Binding-site contacts:
Ligand atom C1 contacts residue ASN328 of chain 1.A at 1.4 Å.
Ligand atom N2 contacts residue ASN328 of chain 1.A at 3.0 Å (h-bond).
Ligand atom O5 contacts residue ASN328 of chain 1.A at 2.4 Å (h-bond).
Ligand atom C2 contacts residue ASN328 of chain 1.A at 2.5 Å.
Ligand atom C5 contacts residue ASN328 of chain 1.A at 3.7 Å.
Ligand atom C3 contacts residue ASN328 of chain 1.A at 3.8 Å.
Ligand atom C7 contacts residue ASN328 of chain 1.A at 4.0 Å.
Ligand atom O7 contacts residue ASN328 of chain 1.A at 4.5 Å.
Ligand atom C4 contacts residue ASN328 of chain 1.A at 4.3 Å.

Sequence of chain 1.A:
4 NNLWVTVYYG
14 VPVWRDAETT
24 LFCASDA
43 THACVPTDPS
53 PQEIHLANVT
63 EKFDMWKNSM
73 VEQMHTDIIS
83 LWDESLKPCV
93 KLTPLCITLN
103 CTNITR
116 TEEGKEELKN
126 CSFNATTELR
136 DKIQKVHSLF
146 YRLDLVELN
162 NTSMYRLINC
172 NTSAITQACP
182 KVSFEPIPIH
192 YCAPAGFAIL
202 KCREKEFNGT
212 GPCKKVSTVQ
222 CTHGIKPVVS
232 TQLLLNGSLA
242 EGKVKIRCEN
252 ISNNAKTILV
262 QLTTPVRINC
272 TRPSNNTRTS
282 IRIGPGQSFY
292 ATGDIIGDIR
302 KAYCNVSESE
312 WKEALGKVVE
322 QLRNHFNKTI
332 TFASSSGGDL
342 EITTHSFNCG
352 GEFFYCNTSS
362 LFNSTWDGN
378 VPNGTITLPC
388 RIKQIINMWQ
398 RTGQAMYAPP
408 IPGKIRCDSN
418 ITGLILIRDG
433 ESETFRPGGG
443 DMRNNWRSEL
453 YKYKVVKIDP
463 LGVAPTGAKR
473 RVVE

A small-molecule ligand and the protein it binds are described below.
Small molecule (SMILES): CC(=O)N[C@@H]1[C@@H](O)[C@H](O)[C@@H](CO)O[C@H]1O